Binding-site contacts:
Ligand atom C39 contacts residue CYS145 of chain 1.B at 1.8 Å (hydrophobic).
Ligand atom N06 contacts residue GLN189 of chain 1.B at 3.1 Å (h-bond).
Ligand atom O45 contacts residue SER144 of chain 1.B at 3.2 Å (h-bond).
Ligand atom O20 contacts residue GLN189 of chain 1.B at 3.6 Å.
Ligand atom O20 contacts residue MET165 of chain 1.B at 3.5 Å.
Ligand atom O45 contacts residue CYS145 of chain 1.B at 3.0 Å (h-bond).
Ligand atom C32 contacts residue CYS145 of chain 1.B at 2.7 Å (hydrophobic).
Ligand atom C37 contacts residue PHE140 of chain 1.B at 3.4 Å (hydrophobic).
Ligand atom C27 contacts residue ALA191 of chain 1.B at 3.7 Å (hydrophobic).
Ligand atom O45 contacts residue GLY143 of chain 1.B at 2.9 Å.
Ligand atom C41 contacts residue CYS145 of chain 1.B at 3.7 Å (hydrophobic).
Ligand atom C37 contacts residue GLU166 of chain 1.B at 3.4 Å.
Ligand atom O08 contacts residue GLU166 of chain 1.B at 3.0 Å (salt-bridge).
Ligand atom C22 contacts residue THR190 of chain 1.B at 3.0 Å.
Ligand atom C09 contacts residue GLU166 of chain 1.B at 3.7 Å.
Ligand atom C28 contacts residue ALA191 of chain 1.B at 3.7 Å (hydrophobic).
Ligand atom C17 contacts residue GLU166 of chain 1.B at 3.3 Å.
Ligand atom C40 contacts residue CYS145 of chain 1.B at 2.8 Å (hydrophobic).
Ligand atom C23 contacts residue GLN192 of chain 1.B at 3.5 Å.
Ligand atom O38 contacts residue HIS163 of chain 1.B at 2.9 Å (h-bond).
Ligand atom C07 contacts residue MET165 of chain 1.B at 3.7 Å (hydrophobic).
Ligand atom C34 contacts residue SER144 of chain 1.B at 3.7 Å.
Ligand atom C33 contacts residue CYS145 of chain 1.B at 3.2 Å (hydrophobic).
Ligand atom C23 contacts residue ALA191 of chain 1.B at 3.7 Å (hydrophobic).
Ligand atom O43 contacts residue THR26 of chain 1.B at 3.6 Å.
Ligand atom C44 contacts residue CYS145 of chain 1.B at 3.4 Å (hydrophobic).
Ligand atom C10 contacts residue GLU166 of chain 1.B at 3.7 Å.
Ligand atom C22 contacts residue GLN192 of chain 1.B at 3.6 Å.
Ligand atom C23 contacts residue THR190 of chain 1.B at 3.1 Å.
Ligand atom C28 contacts residue GLN192 of chain 1.B at 3.3 Å.
Ligand atom C24 contacts residue THR190 of chain 1.B at 3.0 Å.
Ligand atom C41 contacts residue HIS41 of chain 1.B at 3.6 Å.
Ligand atom O38 contacts residue SER144 of chain 1.B at 3.6 Å.
Ligand atom N18 contacts residue GLU166 of chain 1.B at 2.8 Å (salt-bridge).
Ligand atom C05 contacts residue HIS164 of chain 1.B at 3.6 Å.
Ligand atom N31 contacts residue CYS145 of chain 1.B at 2.9 Å (h-bond).
Ligand atom C03 contacts residue HIS41 of chain 1.B at 3.7 Å.
Ligand atom O08 contacts residue MET165 of chain 1.B at 3.0 Å.
Ligand atom N31 contacts residue HIS164 of chain 1.B at 3.0 Å (h-bond).
Ligand atom O20 contacts residue ARG188 of chain 1.B at 3.7 Å.

Sequence of chain 1.B:
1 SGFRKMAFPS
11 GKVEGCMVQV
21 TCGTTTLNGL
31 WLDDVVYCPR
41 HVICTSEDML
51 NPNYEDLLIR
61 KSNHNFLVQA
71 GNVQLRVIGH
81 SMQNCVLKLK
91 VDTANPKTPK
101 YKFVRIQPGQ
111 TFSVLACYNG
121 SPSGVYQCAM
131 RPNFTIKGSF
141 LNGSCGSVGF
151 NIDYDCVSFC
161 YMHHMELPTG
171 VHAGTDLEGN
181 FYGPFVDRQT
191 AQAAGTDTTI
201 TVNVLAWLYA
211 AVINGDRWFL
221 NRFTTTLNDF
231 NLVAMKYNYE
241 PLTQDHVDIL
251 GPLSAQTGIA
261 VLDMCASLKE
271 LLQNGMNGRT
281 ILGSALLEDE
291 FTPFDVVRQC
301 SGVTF

A protein and the small-molecule ligand that binds it are described below.
Small molecule (SMILES): CC(C)C[C@H](NC(=O)[C@H](Cc1ccc(F)cc1)NC(=O)OCc1ccccc1)C(=O)N[C@@H](C[C@H]1CCCO1)C[C@@H]1CCOC1=O